Sequence of chain 1.A:
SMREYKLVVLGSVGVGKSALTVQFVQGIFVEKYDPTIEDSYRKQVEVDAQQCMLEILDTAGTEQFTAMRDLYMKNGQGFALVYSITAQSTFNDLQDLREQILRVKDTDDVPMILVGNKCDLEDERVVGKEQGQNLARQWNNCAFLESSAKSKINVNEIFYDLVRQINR

Binding-site contacts:
Ligand atom O3' contacts residue GLU32 of chain 1.A at 2.7 Å (salt-bridge).
Ligand atom O1B contacts residue LYS18 of chain 1.A at 2.8 Å (salt-bridge).
Ligand atom O6 contacts residue ALA150 of chain 1.A at 2.8 Å (h-bond).
Ligand atom N2 contacts residue LEU122 of chain 1.A at 3.5 Å.
Ligand atom N1 contacts residue ASP121 of chain 1.A at 2.7 Å (salt-bridge).
Ligand atom C6 contacts residue ASP121 of chain 1.A at 3.5 Å.
Ligand atom O2B contacts residue MG1 of chain 1.D at 2.4 Å.
Ligand atom O2G contacts residue GLY62 of chain 1.A at 3.3 Å (h-bond).
Ligand atom O2G contacts residue LYS18 of chain 1.A at 2.5 Å (salt-bridge).
Ligand atom N2 contacts residue LYS151 of chain 1.A at 3.4 Å.
Ligand atom O2B contacts residue LYS18 of chain 1.A at 3.3 Å (salt-bridge).
Ligand atom O6 contacts residue ASN118 of chain 1.A at 3.5 Å (h-bond).
Ligand atom O1B contacts residue VAL16 of chain 1.A at 3.1 Å (h-bond).
Ligand atom O2' contacts residue GLU32 of chain 1.A at 3.3 Å (salt-bridge).
Ligand atom O2' contacts residue PHE30 of chain 1.A at 3.5 Å.
Ligand atom PG contacts residue MG1 of chain 1.D at 3.3 Å.
Ligand atom O3G contacts residue MG1 of chain 1.D at 2.5 Å.
Ligand atom O3B contacts residue GLY15 of chain 1.A at 3.0 Å (h-bond).
Ligand atom O6 contacts residue SER149 of chain 1.A at 3.3 Å.
Ligand atom O2A contacts residue SER19 of chain 1.A at 3.4 Å.
Ligand atom O4' contacts residue LYS119 of chain 1.A at 3.4 Å (salt-bridge).
Ligand atom O3B contacts residue MG1 of chain 1.D at 3.3 Å.
Ligand atom S1G contacts residue VAL14 of chain 1.A at 3.4 Å.
Ligand atom O2A contacts residue ALA20 of chain 1.A at 2.8 Å (h-bond).
Ligand atom O6 contacts residue ASP121 of chain 1.A at 3.4 Å (salt-bridge).
Ligand atom O1B contacts residue GLY15 of chain 1.A at 3.5 Å (h-bond).
Ligand atom O1A contacts residue TYR34 of chain 1.A at 3.4 Å.
Ligand atom O2G contacts residue VAL14 of chain 1.A at 3.2 Å.
Ligand atom O2A contacts residue GLY17 of chain 1.A at 3.3 Å.
Ligand atom O6 contacts residue LYS119 of chain 1.A at 3.4 Å.
Ligand atom O1B contacts residue GLY17 of chain 1.A at 3.0 Å (h-bond).
Ligand atom O3G contacts residue THR37 of chain 1.A at 3.5 Å (h-bond).
Ligand atom PB contacts residue MG1 of chain 1.D at 3.2 Å.
Ligand atom O3A contacts residue GLY15 of chain 1.A at 3.5 Å.
Ligand atom C8 contacts residue ALA20 of chain 1.A at 3.5 Å (hydrophobic).
Ligand atom N7 contacts residue ASN118 of chain 1.A at 3.1 Å (h-bond).
Ligand atom O3A contacts residue GLY17 of chain 1.A at 3.1 Å (h-bond).
Ligand atom O2' contacts residue VAL31 of chain 1.A at 3.3 Å (h-bond).
Ligand atom O2B contacts residue SER19 of chain 1.A at 2.8 Å (h-bond).
Ligand atom N2 contacts residue ASP121 of chain 1.A at 2.9 Å (salt-bridge).

A protein and the small-molecule ligand that binds it are described below.
Small molecule (SMILES): Nc1nc2c(ncn2[C@@H]2O[C@H](CO[P](=O)(O)O[P](=O)(O)OP(O)(O)=S)[C@@H](O)[C@H]2O)c(=O)[nH]1